A small-molecule ligand and the protein it binds are described below.
Small molecule (SMILES): O=C(O)[C@@](O)(COP(=O)(O)O)[C@H](O)[C@H](O)COP(=O)(O)O

Sequence of chain 1.F:
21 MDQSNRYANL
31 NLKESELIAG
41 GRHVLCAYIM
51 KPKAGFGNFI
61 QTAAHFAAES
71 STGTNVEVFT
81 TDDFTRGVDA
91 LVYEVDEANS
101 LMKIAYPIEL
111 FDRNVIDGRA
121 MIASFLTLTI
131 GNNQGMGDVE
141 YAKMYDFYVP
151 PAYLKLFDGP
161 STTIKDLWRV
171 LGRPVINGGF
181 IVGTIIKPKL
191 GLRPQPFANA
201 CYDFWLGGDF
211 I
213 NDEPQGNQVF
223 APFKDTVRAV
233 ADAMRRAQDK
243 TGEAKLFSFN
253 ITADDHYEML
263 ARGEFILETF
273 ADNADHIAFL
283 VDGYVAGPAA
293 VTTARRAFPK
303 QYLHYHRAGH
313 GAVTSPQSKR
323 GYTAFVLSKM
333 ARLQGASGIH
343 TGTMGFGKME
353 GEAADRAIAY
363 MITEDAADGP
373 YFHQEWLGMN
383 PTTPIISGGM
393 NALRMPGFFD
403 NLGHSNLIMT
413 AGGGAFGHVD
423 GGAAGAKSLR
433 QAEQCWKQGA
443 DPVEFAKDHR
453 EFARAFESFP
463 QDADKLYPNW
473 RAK

Binding-site contacts:
Ligand atom O4P contacts residue ARG309 of chain 1.E at 2.8 Å (salt-bridge).
Ligand atom C contacts residue MG1 of chain 1.V at 2.9 Å.
Ligand atom O3P contacts residue LYS350 of chain 1.E at 2.8 Å (salt-bridge).
Ligand atom O5P contacts residue HIS342 of chain 1.E at 2.8 Å (h-bond).
Ligand atom O6 contacts residue ASN132 of chain 1.F at 3.0 Å (h-bond).
Ligand atom O7 contacts residue GLU69 of chain 1.F at 3.5 Å (salt-bridge).
Ligand atom O1P contacts residue GLY415 of chain 1.E at 2.8 Å (h-bond).
Ligand atom O7 contacts residue LYS350 of chain 1.E at 2.9 Å (salt-bridge).
Ligand atom O4 contacts residue GLY390 of chain 1.E at 3.1 Å (h-bond).
Ligand atom O3 contacts residue KCX212 of chain 1.E at 3.0 Å (h-bond).
Ligand atom O2 contacts residue ILE185 of chain 1.E at 3.5 Å.
Ligand atom C3 contacts residue MG1 of chain 1.V at 3.1 Å.
Ligand atom O6 contacts residue ASP214 of chain 1.E at 3.1 Å (salt-bridge).
Ligand atom O2 contacts residue KCX212 of chain 1.E at 2.9 Å (h-bond).
Ligand atom O2 contacts residue LYS187 of chain 1.E at 3.2 Å (salt-bridge).
Ligand atom O3P contacts residue THR74 of chain 1.F at 3.4 Å (h-bond).
Ligand atom O1 contacts residue LYS187 of chain 1.E at 3.0 Å (salt-bridge).
Ligand atom O6P contacts residue ARG309 of chain 1.E at 2.9 Å (salt-bridge).
Ligand atom P1 contacts residue THR74 of chain 1.F at 3.5 Å.
Ligand atom C2 contacts residue MG1 of chain 1.V at 2.8 Å.
Ligand atom O4 contacts residue SER389 of chain 1.E at 3.0 Å (h-bond).
Ligand atom O1P contacts residue LYS187 of chain 1.E at 3.3 Å.
Ligand atom O3P contacts residue GLY391 of chain 1.E at 2.8 Å (h-bond).
Ligand atom O3 contacts residue GLU215 of chain 1.E at 2.9 Å (salt-bridge).
Ligand atom C3 contacts residue KCX212 of chain 1.E at 3.0 Å.
Ligand atom C1 contacts residue SER389 of chain 1.E at 3.5 Å.
Ligand atom C contacts residue LYS187 of chain 1.E at 3.3 Å.
Ligand atom O2P contacts residue GLY414 of chain 1.E at 2.9 Å (h-bond).
Ligand atom O6 contacts residue GLU215 of chain 1.E at 3.1 Å (salt-bridge).
Ligand atom O1P contacts residue THR74 of chain 1.F at 2.6 Å (h-bond).
Ligand atom O6 contacts residue LYS187 of chain 1.E at 3.1 Å (salt-bridge).
Ligand atom O3 contacts residue ASN132 of chain 1.F at 2.9 Å (h-bond).
Ligand atom O2 contacts residue ASP214 of chain 1.E at 3.3 Å (salt-bridge).
Ligand atom O5P contacts residue SER389 of chain 1.E at 3.2 Å (h-bond).
Ligand atom O3 contacts residue MG1 of chain 1.V at 2.3 Å.
Ligand atom O2 contacts residue MG1 of chain 1.V at 2.2 Å.
Ligand atom O6 contacts residue MG1 of chain 1.V at 2.1 Å.
Ligand atom O6 contacts residue LYS189 of chain 1.E at 2.7 Å (salt-bridge).
Ligand atom O3 contacts residue HIS308 of chain 1.E at 2.7 Å (h-bond).
Ligand atom C contacts residue ASN132 of chain 1.F at 3.4 Å.

Sequence of chain 1.E:
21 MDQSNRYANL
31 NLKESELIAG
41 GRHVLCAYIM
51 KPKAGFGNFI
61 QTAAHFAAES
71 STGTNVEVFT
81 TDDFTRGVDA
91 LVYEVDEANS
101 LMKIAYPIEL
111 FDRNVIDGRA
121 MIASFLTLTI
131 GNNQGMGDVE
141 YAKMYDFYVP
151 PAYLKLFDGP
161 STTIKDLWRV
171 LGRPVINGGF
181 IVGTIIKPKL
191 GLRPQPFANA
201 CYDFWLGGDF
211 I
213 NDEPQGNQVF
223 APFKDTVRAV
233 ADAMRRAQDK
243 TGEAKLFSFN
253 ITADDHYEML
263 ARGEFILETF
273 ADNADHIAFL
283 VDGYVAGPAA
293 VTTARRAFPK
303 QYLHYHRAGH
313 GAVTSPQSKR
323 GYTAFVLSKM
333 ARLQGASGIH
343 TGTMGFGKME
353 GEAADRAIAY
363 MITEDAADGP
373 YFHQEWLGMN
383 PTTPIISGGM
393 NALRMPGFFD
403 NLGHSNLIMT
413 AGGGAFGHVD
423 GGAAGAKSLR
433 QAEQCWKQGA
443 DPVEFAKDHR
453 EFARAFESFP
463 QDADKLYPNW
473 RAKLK